Sequence of chain 1.B:
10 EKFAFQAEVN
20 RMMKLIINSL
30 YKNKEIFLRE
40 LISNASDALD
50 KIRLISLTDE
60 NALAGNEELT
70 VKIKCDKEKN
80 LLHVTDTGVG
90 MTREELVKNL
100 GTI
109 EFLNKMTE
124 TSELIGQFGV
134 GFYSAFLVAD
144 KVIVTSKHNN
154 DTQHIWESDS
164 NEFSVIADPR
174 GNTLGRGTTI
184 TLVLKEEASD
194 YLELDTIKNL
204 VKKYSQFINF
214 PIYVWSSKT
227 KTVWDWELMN

Binding-site contacts:
Ligand atom C1' contacts residue PG41 of chain 1.L at 1.4 Å.
Ligand atom N5' contacts residue PG41 of chain 1.L at 3.0 Å.
Ligand atom N1 contacts residue THR181 of chain 1.B at 3.8 Å.
Ligand atom O2' contacts residue ASN98 of chain 1.B at 3.6 Å (h-bond).
Ligand atom O4' contacts residue PG41 of chain 1.L at 1.5 Å (h-bond).
Ligand atom C5' contacts residue PG41 of chain 1.L at 1.7 Å.
Ligand atom N1 contacts residue ALA47 of chain 1.B at 3.4 Å.
Ligand atom C52 contacts residue PHE135 of chain 1.B at 3.1 Å (hydrophobic).
Ligand atom N9 contacts residue PG41 of chain 1.L at 1.2 Å (h-bond).
Ligand atom O4' contacts residue LEU99 of chain 1.B at 3.5 Å.
Ligand atom C4' contacts residue PG41 of chain 1.L at 0.9 Å.
Ligand atom C52 contacts residue TYR136 of chain 1.B at 3.0 Å (hydrophobic).
Ligand atom C2 contacts residue ALA47 of chain 1.B at 3.8 Å (hydrophobic).
Ligand atom C2 contacts residue PG41 of chain 1.L at 2.4 Å.
Ligand atom C5' contacts residue ASN98 of chain 1.B at 3.9 Å.
Ligand atom O3' contacts residue PG41 of chain 1.L at 1.2 Å (h-bond).
Ligand atom O5' contacts residue PHE135 of chain 1.B at 3.2 Å.
Ligand atom C5 contacts residue PG41 of chain 1.L at 0.5 Å.
Ligand atom C4' contacts residue ASN98 of chain 1.B at 3.7 Å.
Ligand atom N7 contacts residue PG41 of chain 1.L at 0.8 Å (h-bond).
Ligand atom N3 contacts residue MET90 of chain 1.B at 3.6 Å.
Ligand atom N6 contacts residue PG41 of chain 1.L at 0.8 Å (h-bond).
Ligand atom O5' contacts residue PG41 of chain 1.L at 2.0 Å.
Ligand atom C4 contacts residue MET90 of chain 1.B at 3.7 Å (hydrophobic).
Ligand atom I2 contacts residue ALA47 of chain 1.B at 3.8 Å.
Ligand atom I2 contacts residue VAL88 of chain 1.B at 3.2 Å.
Ligand atom N5' contacts residue ASN98 of chain 1.B at 3.4 Å (h-bond).
Ligand atom C2' contacts residue PG41 of chain 1.L at 1.6 Å.
Ligand atom C4 contacts residue PG41 of chain 1.L at 1.6 Å.
Ligand atom O2' contacts residue PG41 of chain 1.L at 1.8 Å.
Ligand atom N1 contacts residue PG41 of chain 1.L at 1.2 Å.
Ligand atom I2 contacts residue GLY89 of chain 1.B at 3.0 Å.
Ligand atom C6 contacts residue PG41 of chain 1.L at 0.7 Å.
Ligand atom N6 contacts residue ASP85 of chain 1.B at 3.1 Å (salt-bridge).
Ligand atom C8 contacts residue PG41 of chain 1.L at 0.7 Å.
Ligand atom C51 contacts residue TYR136 of chain 1.B at 3.3 Å (hydrophobic).
Ligand atom N7 contacts residue ASN43 of chain 1.B at 3.7 Å.
Ligand atom O4' contacts residue ASN98 of chain 1.B at 3.7 Å.
Ligand atom C3' contacts residue PG41 of chain 1.L at 1.2 Å.
Ligand atom N3 contacts residue PG41 of chain 1.L at 2.7 Å (h-bond).

This protein binds this small molecule.
Small molecule (SMILES): CCNC(=O)[C@H]1O[C@@H](n2cnc3c(N)nc(I)nc32)[C@H](O)[C@@H]1O